Binding-site contacts:
Ligand atom C5 contacts residue SER89 of chain 6.D at 3.3 Å.
Ligand atom O4 contacts residue LEU151 of chain 6.D at 3.3 Å.
Ligand atom C1 contacts residue SER89 of chain 6.D at 3.3 Å.
Ligand atom N2 contacts residue ASN87 of chain 6.D at 2.9 Å (h-bond).
Ligand atom O6 contacts residue LEU151 of chain 6.D at 3.4 Å.
Ligand atom C4 contacts residue LEU151 of chain 6.D at 4.0 Å (hydrophobic).
Ligand atom C6 contacts residue SER89 of chain 6.D at 3.6 Å.
Ligand atom C6 contacts residue LEU151 of chain 6.D at 3.7 Å (hydrophobic).
Ligand atom C7 contacts residue ASN87 of chain 6.D at 3.8 Å.
Ligand atom C5 contacts residue LEU151 of chain 6.D at 3.8 Å (hydrophobic).
Ligand atom C7 contacts residue ILE155 of chain 6.D at 4.3 Å (hydrophobic).
Ligand atom O6 contacts residue LEU91 of chain 6.D at 4.0 Å.
Ligand atom O6 contacts residue SER89 of chain 6.D at 2.8 Å (h-bond).
Ligand atom C5 contacts residue ASN87 of chain 6.D at 3.7 Å.
Ligand atom O5 contacts residue SER89 of chain 6.D at 2.8 Å (h-bond).
Ligand atom C4 contacts residue ASN87 of chain 6.D at 4.2 Å.
Ligand atom C6 contacts residue LEU91 of chain 6.D at 4.2 Å (hydrophobic).
Ligand atom C3 contacts residue LEU151 of chain 6.D at 4.2 Å (hydrophobic).
Ligand atom C1 contacts residue ASN87 of chain 6.D at 1.4 Å.
Ligand atom C3 contacts residue ASN87 of chain 6.D at 3.8 Å.
Ligand atom N2 contacts residue ILE155 of chain 6.D at 4.1 Å.
Ligand atom O5 contacts residue ASN87 of chain 6.D at 2.3 Å (h-bond).
Ligand atom O7 contacts residue ASN87 of chain 6.D at 4.1 Å.
Ligand atom C8 contacts residue ILE155 of chain 6.D at 3.7 Å (hydrophobic).
Ligand atom C2 contacts residue ASN87 of chain 6.D at 2.4 Å.

Sequence of chain 6.D:
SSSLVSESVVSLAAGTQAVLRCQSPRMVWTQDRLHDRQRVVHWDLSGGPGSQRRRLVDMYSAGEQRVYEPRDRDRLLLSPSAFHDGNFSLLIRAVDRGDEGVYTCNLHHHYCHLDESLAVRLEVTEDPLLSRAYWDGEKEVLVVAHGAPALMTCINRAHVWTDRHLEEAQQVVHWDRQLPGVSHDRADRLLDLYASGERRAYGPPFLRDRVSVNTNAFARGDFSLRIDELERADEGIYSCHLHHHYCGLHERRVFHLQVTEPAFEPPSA

This protein binds this small molecule.
Small molecule (SMILES): CC(=O)N[C@@H]1[C@@H](O)[C@H](O)[C@@H](CO)O[C@H]1O